This protein binds this small molecule.
Small molecule (SMILES): CC(=O)N[C@H]1[C@H](O[C@H]2[C@H](O)[C@@H](NC(C)=O)CO[C@@H]2CO)O[C@H](CO)[C@@H](O)[C@@H]1O

Binding-site contacts:
Ligand atom C8 contacts residue ILE174 of chain 1.A at 4.3 Å (hydrophobic).
Ligand atom C6 contacts residue ARG172 of chain 1.A at 3.3 Å.
Ligand atom C3 contacts residue ASN177 of chain 1.A at 3.8 Å.
Ligand atom C8 contacts residue VAL155 of chain 1.A at 3.3 Å (hydrophobic).
Ligand atom N2 contacts residue THR178 of chain 1.A at 4.1 Å.
Ligand atom O5 contacts residue ASN177 of chain 1.A at 2.3 Å (h-bond).
Ligand atom O5 contacts residue ARG172 of chain 1.A at 3.4 Å (salt-bridge).
Ligand atom C2 contacts residue ASN177 of chain 1.A at 2.5 Å.
Ligand atom C1 contacts residue ARG172 of chain 1.A at 4.1 Å.
Ligand atom O6 contacts residue ARG172 of chain 1.A at 3.3 Å (salt-bridge).
Ligand atom C7 contacts residue VAL155 of chain 1.A at 4.4 Å (hydrophobic).
Ligand atom C5 contacts residue ASN177 of chain 1.A at 3.6 Å.
Ligand atom C7 contacts residue ASN177 of chain 1.A at 4.0 Å.
Ligand atom C1 contacts residue ASN177 of chain 1.A at 1.4 Å.
Ligand atom N2 contacts residue ASN177 of chain 1.A at 2.9 Å (h-bond).
Ligand atom C6 contacts residue VAL155 of chain 1.A at 4.2 Å (hydrophobic).
Ligand atom C4 contacts residue ASN177 of chain 1.A at 4.2 Å.
Ligand atom C5 contacts residue ARG172 of chain 1.A at 3.8 Å.

Sequence of chain 1.A:
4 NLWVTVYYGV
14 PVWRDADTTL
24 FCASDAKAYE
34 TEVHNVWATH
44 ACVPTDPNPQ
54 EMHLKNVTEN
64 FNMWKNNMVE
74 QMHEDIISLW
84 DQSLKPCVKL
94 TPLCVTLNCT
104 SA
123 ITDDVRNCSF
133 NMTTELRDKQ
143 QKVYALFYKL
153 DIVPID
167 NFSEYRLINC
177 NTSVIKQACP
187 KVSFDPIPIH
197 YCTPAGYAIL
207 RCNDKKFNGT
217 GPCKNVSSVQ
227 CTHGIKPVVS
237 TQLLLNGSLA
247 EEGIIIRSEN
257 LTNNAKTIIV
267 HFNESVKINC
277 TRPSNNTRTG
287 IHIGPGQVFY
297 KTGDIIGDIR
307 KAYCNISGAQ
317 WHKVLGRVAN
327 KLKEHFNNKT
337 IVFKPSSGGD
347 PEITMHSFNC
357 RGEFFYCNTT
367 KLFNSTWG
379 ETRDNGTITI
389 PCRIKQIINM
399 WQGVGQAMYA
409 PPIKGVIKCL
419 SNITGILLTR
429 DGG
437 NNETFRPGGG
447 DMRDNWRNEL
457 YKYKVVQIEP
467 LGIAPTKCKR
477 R